Binding-site contacts:
Ligand atom O5 contacts residue TYR13 of chain 1.C at 3.6 Å.
Ligand atom O4 contacts residue TYR13 of chain 1.C at 3.2 Å.
Ligand atom C15 contacts residue TYR13 of chain 1.C at 3.7 Å (hydrophobic).
Ligand atom C10 contacts residue ASP23 of chain 1.C at 3.5 Å.
Ligand atom C36 contacts residue TYR13 of chain 1.C at 3.7 Å (hydrophobic).
Ligand atom C9 contacts residue ASP23 of chain 1.C at 3.7 Å.
Ligand atom O4 contacts residue ASP23 of chain 1.C at 3.2 Å (salt-bridge).
Ligand atom C1 contacts residue LEU36 of chain 1.C at 4.0 Å (hydrophobic).
Ligand atom C26 contacts residue ASN35 of chain 1.C at 3.8 Å.
Ligand atom C2 contacts residue TYR63 of chain 1.C at 3.9 Å (hydrophobic).
Ligand atom C24 contacts residue ASN35 of chain 1.C at 3.7 Å.
Ligand atom C8 contacts residue TYR63 of chain 1.C at 3.4 Å (hydrophobic).
Ligand atom O4 contacts residue LEU15 of chain 1.C at 3.4 Å.
Ligand atom O6 contacts residue ASP23 of chain 1.C at 2.8 Å (salt-bridge).
Ligand atom C30 contacts residue TYR63 of chain 1.C at 3.8 Å (hydrophobic).
Ligand atom C42 contacts residue TYR63 of chain 1.C at 3.4 Å (hydrophobic).
Ligand atom O5 contacts residue ASP23 of chain 1.C at 3.2 Å (salt-bridge).
Ligand atom C28 contacts residue ASN35 of chain 1.C at 3.4 Å.
Ligand atom C4 contacts residue LEU27 of chain 1.C at 3.9 Å (hydrophobic).
Ligand atom N7 contacts residue TYR63 of chain 1.C at 3.9 Å.
Ligand atom C36 contacts residue GLU26 of chain 1.C at 3.9 Å.
Ligand atom C45 contacts residue ALA62 of chain 1.C at 3.4 Å (hydrophobic).
Ligand atom C35 contacts residue TYR63 of chain 1.C at 3.2 Å (hydrophobic).
Ligand atom O10 contacts residue ASN35 of chain 1.C at 2.6 Å (h-bond).
Ligand atom C4 contacts residue LEU40 of chain 1.C at 3.9 Å (hydrophobic).
Ligand atom C34 contacts residue ASN35 of chain 1.C at 3.8 Å.
Ligand atom C4 contacts residue LEU36 of chain 1.C at 3.9 Å (hydrophobic).
Ligand atom C11 contacts residue TYR63 of chain 1.C at 3.3 Å (hydrophobic).
Ligand atom O3 contacts residue TYR63 of chain 1.C at 2.7 Å (h-bond).
Ligand atom C14 contacts residue ASP23 of chain 1.C at 3.6 Å.
Ligand atom C3 contacts residue LEU40 of chain 1.C at 3.5 Å (hydrophobic).
Ligand atom O3 contacts residue PHE128 of chain 1.C at 3.7 Å.
Ligand atom C30 contacts residue ILE37 of chain 1.C at 3.8 Å (hydrophobic).
Ligand atom C35 contacts residue LEU121 of chain 1.C at 3.9 Å (hydrophobic).
Ligand atom O2 contacts residue LEU36 of chain 1.C at 3.2 Å.
Ligand atom C9 contacts residue LEU15 of chain 1.C at 3.9 Å (hydrophobic).
Ligand atom O2 contacts residue ILE37 of chain 1.C at 3.0 Å (h-bond).
Ligand atom C45 contacts residue ILE37 of chain 1.C at 3.7 Å (hydrophobic).
Ligand atom C41 contacts residue LEU27 of chain 1.C at 3.8 Å (hydrophobic).
Ligand atom C5 contacts residue TYR13 of chain 1.C at 3.9 Å (hydrophobic).

Sequence of chain 1.C:
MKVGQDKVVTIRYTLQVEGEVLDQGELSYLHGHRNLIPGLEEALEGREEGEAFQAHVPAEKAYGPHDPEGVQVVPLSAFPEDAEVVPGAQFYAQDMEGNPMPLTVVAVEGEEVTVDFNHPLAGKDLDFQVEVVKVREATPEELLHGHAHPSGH

A small-molecule ligand and the protein it binds are described below.
Small molecule (SMILES): C=CC[C@@H]1/C=C(\C)C[C@H](C)C[C@H](OC)[C@H]2O[C@@](O)(C(=O)C(=O)N3CCCC[C@H]3C(=O)O[C@H](/C(C)=C/[C@@H]3CC[C@@H](O)[C@H](OC)C3)[C@H](C)[C@@H](O)CC1=O)[C@H](C)C[C@@H]2OC